This small molecule binds to this protein.
Small molecule (SMILES): CC(=O)N[C@@H]1[C@@H](O)[C@H](O)[C@@H](CO)O[C@H]1O

Sequence of chain 1.C:
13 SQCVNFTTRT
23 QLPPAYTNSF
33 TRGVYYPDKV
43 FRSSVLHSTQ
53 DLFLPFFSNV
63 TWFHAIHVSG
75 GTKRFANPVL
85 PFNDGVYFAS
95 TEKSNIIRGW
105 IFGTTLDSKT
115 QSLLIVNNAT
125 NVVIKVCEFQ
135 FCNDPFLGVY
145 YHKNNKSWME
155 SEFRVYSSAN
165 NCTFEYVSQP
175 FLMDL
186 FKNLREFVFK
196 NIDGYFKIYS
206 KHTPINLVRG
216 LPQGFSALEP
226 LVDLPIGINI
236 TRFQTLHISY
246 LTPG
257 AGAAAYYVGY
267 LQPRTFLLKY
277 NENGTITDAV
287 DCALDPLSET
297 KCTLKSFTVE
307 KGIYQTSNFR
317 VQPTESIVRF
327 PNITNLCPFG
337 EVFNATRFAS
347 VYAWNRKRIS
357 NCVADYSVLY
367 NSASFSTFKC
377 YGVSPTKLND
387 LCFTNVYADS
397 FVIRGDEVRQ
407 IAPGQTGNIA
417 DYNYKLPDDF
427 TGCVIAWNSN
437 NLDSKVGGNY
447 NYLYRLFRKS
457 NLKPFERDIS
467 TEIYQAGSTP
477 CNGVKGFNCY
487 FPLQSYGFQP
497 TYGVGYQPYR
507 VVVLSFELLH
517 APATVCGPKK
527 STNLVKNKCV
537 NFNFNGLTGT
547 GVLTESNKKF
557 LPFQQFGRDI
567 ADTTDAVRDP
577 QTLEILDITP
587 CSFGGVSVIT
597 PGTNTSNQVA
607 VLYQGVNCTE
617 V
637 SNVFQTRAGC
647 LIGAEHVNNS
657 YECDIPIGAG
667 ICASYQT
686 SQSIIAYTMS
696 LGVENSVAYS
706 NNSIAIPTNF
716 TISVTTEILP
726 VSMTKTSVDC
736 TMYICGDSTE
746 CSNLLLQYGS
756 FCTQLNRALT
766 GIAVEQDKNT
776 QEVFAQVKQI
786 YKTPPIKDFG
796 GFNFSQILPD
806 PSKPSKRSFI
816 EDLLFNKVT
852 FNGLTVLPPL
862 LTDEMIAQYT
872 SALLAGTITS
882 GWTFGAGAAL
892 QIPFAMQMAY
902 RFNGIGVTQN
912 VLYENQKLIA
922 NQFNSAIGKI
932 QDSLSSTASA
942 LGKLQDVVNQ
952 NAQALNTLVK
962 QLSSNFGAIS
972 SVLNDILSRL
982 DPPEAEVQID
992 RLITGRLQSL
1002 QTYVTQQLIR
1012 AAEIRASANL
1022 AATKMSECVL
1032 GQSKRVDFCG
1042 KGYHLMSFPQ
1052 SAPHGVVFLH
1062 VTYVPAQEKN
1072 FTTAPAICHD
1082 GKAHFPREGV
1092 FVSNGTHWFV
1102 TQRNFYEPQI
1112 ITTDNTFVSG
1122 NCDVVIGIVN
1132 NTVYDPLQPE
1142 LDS

Binding-site contacts:
Ligand atom C1 contacts residue ASN340 of chain 1.C at 1.4 Å.
Ligand atom O6 contacts residue ASN340 of chain 1.C at 4.4 Å.
Ligand atom C3 contacts residue ASN340 of chain 1.C at 3.8 Å.
Ligand atom C2 contacts residue ASN340 of chain 1.C at 2.4 Å.
Ligand atom C8 contacts residue GLY336 of chain 1.C at 4.3 Å.
Ligand atom N2 contacts residue ASN340 of chain 1.C at 2.9 Å (h-bond).
Ligand atom O7 contacts residue ASN340 of chain 1.C at 3.9 Å.
Ligand atom O5 contacts residue ASN340 of chain 1.C at 2.3 Å (h-bond).
Ligand atom C7 contacts residue ASN340 of chain 1.C at 3.6 Å.
Ligand atom C4 contacts residue ASN340 of chain 1.C at 4.2 Å.
Ligand atom C5 contacts residue ASN340 of chain 1.C at 3.6 Å.